Sequence of chain 1.B:
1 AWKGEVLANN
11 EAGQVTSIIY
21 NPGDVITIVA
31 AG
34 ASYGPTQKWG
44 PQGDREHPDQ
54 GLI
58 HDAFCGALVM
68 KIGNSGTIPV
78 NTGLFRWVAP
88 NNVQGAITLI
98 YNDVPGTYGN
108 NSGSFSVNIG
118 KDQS

Binding-site contacts:
Ligand atom C6 contacts residue HIS50 of chain 1.B at 3.4 Å.
Ligand atom C14 contacts residue GLU49 of chain 1.B at 3.7 Å.
Ligand atom N3 contacts residue PRO51 of chain 1.B at 3.6 Å.
Ligand atom C2 contacts residue GAL1 of chain 1.J at 4.1 Å.
Ligand atom O1 contacts residue PRO51 of chain 1.B at 3.8 Å.
Ligand atom C6 contacts residue GAL1 of chain 1.J at 3.1 Å.
Ligand atom C2 contacts residue HIS50 of chain 1.B at 3.7 Å.
Ligand atom C3 contacts residue HIS50 of chain 1.B at 3.8 Å.
Ligand atom C5 contacts residue GLN53 of chain 1.B at 3.6 Å.
Ligand atom C5 contacts residue HIS50 of chain 1.B at 3.4 Å.
Ligand atom S1 contacts residue TYR36 of chain 1.B at 4.0 Å.
Ligand atom C1 contacts residue GAL1 of chain 1.J at 2.9 Å.
Ligand atom N3 contacts residue GLU49 of chain 1.B at 4.1 Å.
Ligand atom C5 contacts residue GAL1 of chain 1.J at 4.4 Å.
Ligand atom S1 contacts residue HIS50 of chain 1.B at 4.4 Å.
Ligand atom C1 contacts residue TYR36 of chain 1.B at 4.5 Å (hydrophobic).
Ligand atom N4 contacts residue GLU49 of chain 1.B at 4.1 Å.
Ligand atom C4 contacts residue HIS50 of chain 1.B at 3.6 Å.
Ligand atom C9 contacts residue PRO51 of chain 1.B at 4.4 Å (hydrophobic).
Ligand atom C6 contacts residue GLN53 of chain 1.B at 3.8 Å.
Ligand atom C1 contacts residue HIS50 of chain 1.B at 3.5 Å.
Ligand atom S1 contacts residue GAL1 of chain 1.J at 1.8 Å.
Ligand atom N2 contacts residue PRO51 of chain 1.B at 4.4 Å.
Ligand atom O1 contacts residue GLN53 of chain 1.B at 3.9 Å.
Ligand atom N3 contacts residue HIS50 of chain 1.B at 4.2 Å.
Ligand atom S1 contacts residue PRO38 of chain 1.B at 4.2 Å.
Ligand atom C11 contacts residue PRO51 of chain 1.B at 4.2 Å (hydrophobic).

A protein and the small-molecule ligand that binds it are described below.
Small molecule (SMILES): CCNC(=O)[C@@H]1C[C@H](NC(=O)[C@H](Cc2cn(CCNC(=O)c3ccc(S)cc3)nn2)NC)CN1